A protein and the small-molecule ligand that binds it are described below.
Small molecule (SMILES): O=C(O)C(O)O

Binding-site contacts:
Ligand atom C04 contacts residue TYR89 of chain 1.B at 3.4 Å (hydrophobic).
Ligand atom C04 contacts residue ARG228 of chain 1.B at 3.5 Å.
Ligand atom C02 contacts residue TYR89 of chain 1.B at 3.5 Å (hydrophobic).
Ligand atom O03 contacts residue THR347 of chain 1.B at 3.4 Å.
Ligand atom C02 contacts residue GLY92 of chain 1.B at 4.0 Å.
Ligand atom O06 contacts residue ARG228 of chain 1.B at 3.6 Å.
Ligand atom O05 contacts residue HIS180 of chain 1.B at 3.2 Å.
Ligand atom O01 contacts residue TRP93 of chain 1.B at 2.9 Å (h-bond).
Ligand atom C04 contacts residue ASP153 of chain 1.B at 3.5 Å.
Ligand atom O06 contacts residue 54I1 of chain 1.O at 3.3 Å (h-bond).
Ligand atom C04 contacts residue 54I1 of chain 1.O at 3.0 Å.
Ligand atom O03 contacts residue MG1 of chain 1.M at 4.0 Å.
Ligand atom C02 contacts residue ASP153 of chain 1.B at 3.3 Å.
Ligand atom O06 contacts residue ASN313 of chain 1.B at 4.1 Å.
Ligand atom O01 contacts residue TYR89 of chain 1.B at 4.1 Å.
Ligand atom O03 contacts residue TYR89 of chain 1.B at 3.7 Å.
Ligand atom O01 contacts residue ASP153 of chain 1.B at 2.6 Å (salt-bridge).
Ligand atom O03 contacts residue LEU348 of chain 1.B at 4.0 Å.
Ligand atom O01 contacts residue 54I1 of chain 1.O at 3.9 Å.
Ligand atom O03 contacts residue 54I1 of chain 1.O at 3.3 Å.
Ligand atom O05 contacts residue TYR89 of chain 1.B at 3.3 Å (h-bond).
Ligand atom C04 contacts residue MG1 of chain 1.M at 2.8 Å.
Ligand atom C02 contacts residue TRP93 of chain 1.B at 3.9 Å (hydrophobic).
Ligand atom O01 contacts residue MG1 of chain 1.M at 2.0 Å.
Ligand atom C02 contacts residue MG1 of chain 1.M at 2.8 Å.
Ligand atom O03 contacts residue SER91 of chain 1.B at 2.7 Å (h-bond).
Ligand atom O05 contacts residue TRP283 of chain 1.B at 4.0 Å.
Ligand atom O05 contacts residue ASP153 of chain 1.B at 2.7 Å (salt-bridge).
Ligand atom O01 contacts residue GLY92 of chain 1.B at 3.2 Å (h-bond).
Ligand atom C02 contacts residue SER91 of chain 1.B at 3.4 Å.
Ligand atom O01 contacts residue ASP108 of chain 1.B at 4.1 Å.
Ligand atom O06 contacts residue TYR89 of chain 1.B at 3.2 Å (h-bond).
Ligand atom O05 contacts residue 54I1 of chain 1.O at 3.9 Å.
Ligand atom O01 contacts residue SER91 of chain 1.B at 3.4 Å (h-bond).
Ligand atom O06 contacts residue TRP283 of chain 1.B at 3.3 Å.
Ligand atom C02 contacts residue 54I1 of chain 1.O at 3.3 Å.
Ligand atom O03 contacts residue TRP93 of chain 1.B at 3.7 Å.
Ligand atom O05 contacts residue MG1 of chain 1.M at 2.2 Å.
Ligand atom O05 contacts residue ARG228 of chain 1.B at 3.2 Å (salt-bridge).
Ligand atom O06 contacts residue THR347 of chain 1.B at 3.2 Å.

Sequence of chain 1.B:
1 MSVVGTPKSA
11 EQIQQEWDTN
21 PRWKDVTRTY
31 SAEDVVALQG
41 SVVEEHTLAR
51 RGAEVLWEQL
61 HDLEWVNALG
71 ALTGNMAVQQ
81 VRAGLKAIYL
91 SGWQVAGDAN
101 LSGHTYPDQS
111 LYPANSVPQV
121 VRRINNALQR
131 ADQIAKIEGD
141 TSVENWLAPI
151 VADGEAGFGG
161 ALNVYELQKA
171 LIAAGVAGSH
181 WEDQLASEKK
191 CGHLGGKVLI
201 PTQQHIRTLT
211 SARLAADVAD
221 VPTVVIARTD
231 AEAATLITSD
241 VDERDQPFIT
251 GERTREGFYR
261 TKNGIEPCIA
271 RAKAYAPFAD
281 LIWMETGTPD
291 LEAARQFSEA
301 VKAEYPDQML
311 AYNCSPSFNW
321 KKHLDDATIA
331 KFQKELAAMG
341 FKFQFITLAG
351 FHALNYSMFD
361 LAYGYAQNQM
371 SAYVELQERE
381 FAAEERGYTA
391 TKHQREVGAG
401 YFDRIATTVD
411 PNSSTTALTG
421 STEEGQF